A protein and the small-molecule ligand that binds it are described below.
Small molecule (SMILES): NCC(=O)O

Sequence of chain 1.B:
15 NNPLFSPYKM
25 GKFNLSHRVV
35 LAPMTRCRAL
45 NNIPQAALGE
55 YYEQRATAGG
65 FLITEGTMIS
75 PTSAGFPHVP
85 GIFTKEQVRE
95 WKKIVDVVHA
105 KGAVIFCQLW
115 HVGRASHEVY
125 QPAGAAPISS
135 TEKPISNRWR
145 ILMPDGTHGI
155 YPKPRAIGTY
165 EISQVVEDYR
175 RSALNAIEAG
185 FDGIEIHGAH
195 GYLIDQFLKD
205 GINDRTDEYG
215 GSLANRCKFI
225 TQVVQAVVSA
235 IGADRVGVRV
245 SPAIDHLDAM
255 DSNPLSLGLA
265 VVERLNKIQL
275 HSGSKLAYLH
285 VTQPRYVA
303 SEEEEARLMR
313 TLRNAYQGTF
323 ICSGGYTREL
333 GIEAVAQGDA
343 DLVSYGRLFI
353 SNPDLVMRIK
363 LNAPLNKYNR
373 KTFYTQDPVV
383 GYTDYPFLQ

Binding-site contacts:
Ligand atom C contacts residue MET147 of chain 1.B at 4.1 Å (hydrophobic).
Ligand atom O contacts residue MET147 of chain 1.B at 3.2 Å (h-bond).
Ligand atom C contacts residue GLY150 of chain 1.B at 4.0 Å.
Ligand atom CA contacts residue PRO148 of chain 1.B at 4.0 Å (hydrophobic).
Ligand atom OXT contacts residue TYR376 of chain 1.B at 3.1 Å (h-bond).
Ligand atom OXT contacts residue THR377 of chain 1.B at 4.4 Å.
Ligand atom O contacts residue GLY150 of chain 1.B at 3.9 Å.
Ligand atom N contacts residue GLN378 of chain 1.B at 2.9 Å (h-bond).
Ligand atom C contacts residue GLN378 of chain 1.B at 3.6 Å.
Ligand atom C contacts residue TYR376 of chain 1.B at 3.8 Å (hydrophobic).
Ligand atom CA contacts residue GLY150 of chain 1.B at 3.9 Å.
Ligand atom O contacts residue PRO148 of chain 1.B at 3.3 Å (h-bond).
Ligand atom OXT contacts residue GLY150 of chain 1.B at 4.4 Å.
Ligand atom OXT contacts residue LEU146 of chain 1.B at 3.4 Å.
Ligand atom C contacts residue PRO148 of chain 1.B at 4.1 Å (hydrophobic).
Ligand atom O contacts residue TYR376 of chain 1.B at 4.3 Å.
Ligand atom O contacts residue LEU146 of chain 1.B at 4.2 Å.
Ligand atom C contacts residue LEU146 of chain 1.B at 4.2 Å (hydrophobic).
Ligand atom O contacts residue PRO81 of chain 1.B at 3.6 Å.
Ligand atom N contacts residue THR377 of chain 1.B at 3.4 Å.
Ligand atom N contacts residue TYR376 of chain 1.B at 4.0 Å.
Ligand atom O contacts residue GLN378 of chain 1.B at 3.7 Å.
Ligand atom OXT contacts residue GLN378 of chain 1.B at 4.4 Å.
Ligand atom CA contacts residue GLN378 of chain 1.B at 3.3 Å.